Sequence of chain 14.C:
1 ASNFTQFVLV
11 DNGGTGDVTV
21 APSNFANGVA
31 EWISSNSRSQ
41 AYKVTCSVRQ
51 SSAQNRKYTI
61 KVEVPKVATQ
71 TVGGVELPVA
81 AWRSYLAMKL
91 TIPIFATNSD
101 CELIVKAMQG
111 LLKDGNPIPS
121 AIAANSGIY

Sequence of chain 45.C:
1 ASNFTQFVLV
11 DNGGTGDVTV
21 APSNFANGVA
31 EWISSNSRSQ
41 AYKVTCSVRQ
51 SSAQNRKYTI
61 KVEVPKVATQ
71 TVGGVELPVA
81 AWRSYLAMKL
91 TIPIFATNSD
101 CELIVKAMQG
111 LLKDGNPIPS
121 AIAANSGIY

Binding-site contacts:
Ligand atom OP1 contacts residue ASN55 of chain 45.C at 3.0 Å (h-bond).
Ligand atom C6 contacts residue THR59 of chain 14.C at 3.5 Å.
Ligand atom O3' contacts residue ARG49 of chain 45.C at 3.6 Å (salt-bridge).
Ligand atom OP1 contacts residue SER51 of chain 45.C at 2.7 Å (h-bond).
Ligand atom P contacts residue ARG49 of chain 45.C at 3.7 Å.
Ligand atom C5' contacts residue ARG49 of chain 45.C at 2.6 Å.
Ligand atom C6 contacts residue THR45 of chain 14.C at 3.4 Å.
Ligand atom O4' contacts residue LYS61 of chain 14.C at 3.7 Å.
Ligand atom OP1 contacts residue LYS89 of chain 45.C at 3.5 Å (salt-bridge).
Ligand atom O5' contacts residue LYS57 of chain 45.C at 2.8 Å (salt-bridge).
Ligand atom O3' contacts residue SER51 of chain 45.C at 3.3 Å (h-bond).
Ligand atom N1 contacts residue SER47 of chain 14.C at 2.7 Å (h-bond).
Ligand atom N6 contacts residue CYS46 of chain 14.C at 3.6 Å (h-bond).
Ligand atom N6 contacts residue THR59 of chain 14.C at 2.7 Å (h-bond).
Ligand atom OP2 contacts residue LYS57 of chain 45.C at 3.5 Å (salt-bridge).
Ligand atom OP1 contacts residue ASN55 of chain 45.C at 3.2 Å.
Ligand atom OP2 contacts residue SER51 of chain 45.C at 3.3 Å (h-bond).
Ligand atom O5' contacts residue LYS89 of chain 45.C at 3.2 Å (salt-bridge).
Ligand atom C5' contacts residue LYS57 of chain 45.C at 3.8 Å.
Ligand atom C2 contacts residue SER47 of chain 14.C at 3.2 Å.
Ligand atom C4' contacts residue ARG49 of chain 45.C at 3.6 Å.
Ligand atom OP2 contacts residue LYS89 of chain 45.C at 3.5 Å (salt-bridge).
Ligand atom C5 contacts residue THR45 of chain 14.C at 3.4 Å.
Ligand atom OP1 contacts residue LYS57 of chain 45.C at 2.9 Å.
Ligand atom OP2 contacts residue LYS43 of chain 14.C at 2.7 Å (salt-bridge).
Ligand atom N7 contacts residue THR45 of chain 14.C at 2.7 Å (h-bond).
Ligand atom P contacts residue LYS57 of chain 45.C at 3.1 Å.
Ligand atom OP2 contacts residue LYS57 of chain 45.C at 3.0 Å (salt-bridge).
Ligand atom OP1 contacts residue SER52 of chain 45.C at 3.1 Å.
Ligand atom OP1 contacts residue ARG49 of chain 45.C at 2.6 Å (salt-bridge).
Ligand atom OP2 contacts residue TYR85 of chain 14.C at 2.6 Å (h-bond).
Ligand atom O5' contacts residue ARG49 of chain 45.C at 3.6 Å (salt-bridge).
Ligand atom OP2 contacts residue THR91 of chain 45.C at 3.7 Å.
Ligand atom N9 contacts residue LYS61 of chain 14.C at 3.8 Å.
Ligand atom N1 contacts residue THR59 of chain 14.C at 3.4 Å.
Ligand atom N7 contacts residue LYS61 of chain 14.C at 3.4 Å.
Ligand atom P contacts residue SER51 of chain 45.C at 3.2 Å.
Ligand atom C8 contacts residue LYS61 of chain 14.C at 3.6 Å.
Ligand atom N6 contacts residue THR45 of chain 14.C at 2.8 Å (h-bond).
Ligand atom N7 contacts residue TYR85 of chain 14.C at 3.8 Å.

The small molecule below binds the protein below.
Small molecule (SMILES): Nc1ccn([C@@H]2O[C@H](CO[P](=O)(O)O[C@H]3[C@@H](O)[C@H](n4cnc5c(N)ncnc54)O[C@@H]3CO[P](=O)(O)O[C@H]3[C@@H](O)[C@H](n4cnc5c(=O)nc(N)[nH]c54)O[C@@H]3CO[P](=O)(O)O[C@H]3[C@@H](O)[C@H](n4cnc5c(N)ncnc54)O[C@@H]3CO[P](=O)(O)O[C@H]3[C@@H](O)[C@H](n4cnc5c(N)ncnc54)O[C@@H]3CO[P](=O)(O)O[C@H]3[C@@H](O)[C@H](n4ccc(=O)[nH]c4=O)O[C@@H]3CO[P](=O)(O)O[C@H]3[C@@H](O)[C@H](n4ccc(N)nc4=O)O[C@@H]3CO[P](=O)(O)O[C@H]3[C@@H](O)[C@H](n4ccc(=O)[nH]c4=O)O[C@@H]3CO[P](=O)(O)O[C@H]3[C@@H](O)[C@H](n4cnc5c(=O)nc(N)[nH]c54)O[C@@H]3CO)[C@@H](O)[C@H]2O)c(=O)n1